Binding-site contacts:
Ligand atom NAR contacts residue TYR241 of chain 2.A at 2.8 Å (h-bond).
Ligand atom FAD contacts residue ALA106 of chain 2.A at 3.3 Å.
Ligand atom FAE contacts residue VAL105 of chain 2.A at 3.7 Å.
Ligand atom CAX contacts residue MET248 of chain 2.A at 4.0 Å (hydrophobic).
Ligand atom NAR contacts residue ASN283 of chain 2.A at 3.7 Å.
Ligand atom CAM contacts residue VAL105 of chain 2.A at 3.9 Å (hydrophobic).
Ligand atom CAX contacts residue ARG244 of chain 2.A at 3.3 Å.
Ligand atom CAB contacts residue TYR188 of chain 2.A at 3.4 Å (hydrophobic).
Ligand atom FAG contacts residue VAL105 of chain 2.A at 3.9 Å.
Ligand atom CAI contacts residue LEU209 of chain 2.A at 4.1 Å (hydrophobic).
Ligand atom CAP contacts residue PHE253 of chain 2.A at 3.6 Å (hydrophobic).
Ligand atom CBB contacts residue ILE278 of chain 2.A at 4.0 Å (hydrophobic).
Ligand atom CAB contacts residue PHE260 of chain 2.A at 3.4 Å (hydrophobic).
Ligand atom CAI contacts residue ASP135 of chain 2.A at 4.0 Å.
Ligand atom CAY contacts residue MET248 of chain 2.A at 3.8 Å (hydrophobic).
Ligand atom CBB contacts residue TYR241 of chain 2.A at 3.7 Å (hydrophobic).
Ligand atom CAN contacts residue TYR241 of chain 2.A at 3.7 Å (hydrophobic).
Ligand atom NAS contacts residue ASN283 of chain 2.A at 3.1 Å (h-bond).
Ligand atom CAL contacts residue MET248 of chain 2.A at 3.8 Å (hydrophobic).
Ligand atom NAS contacts residue ILE278 of chain 2.A at 3.7 Å.
Ligand atom CAA contacts residue ILE282 of chain 2.A at 3.5 Å (hydrophobic).
Ligand atom CAN contacts residue MET248 of chain 2.A at 3.8 Å (hydrophobic).
Ligand atom CAL contacts residue PHE245 of chain 2.A at 4.0 Å (hydrophobic).
Ligand atom FAD contacts residue ARG244 of chain 2.A at 2.8 Å.
Ligand atom SAV contacts residue PHE245 of chain 2.A at 4.0 Å.
Ligand atom CAH contacts residue LEU209 of chain 2.A at 3.9 Å (hydrophobic).
Ligand atom CBD contacts residue TYR188 of chain 2.A at 3.9 Å (hydrophobic).
Ligand atom NAR contacts residue ILE278 of chain 2.A at 3.6 Å.
Ligand atom SAV contacts residue ILE278 of chain 2.A at 3.9 Å.
Ligand atom OAC contacts residue TYR188 of chain 2.A at 3.4 Å.
Ligand atom NAS contacts residue TYR241 of chain 2.A at 3.7 Å.
Ligand atom CAA contacts residue LYS153 of chain 2.A at 3.6 Å.
Ligand atom CAX contacts residue TYR241 of chain 2.A at 3.6 Å (hydrophobic).
Ligand atom CAH contacts residue TYR159 of chain 2.A at 3.5 Å (hydrophobic).
Ligand atom CAL contacts residue TYR241 of chain 2.A at 3.5 Å (hydrophobic).
Ligand atom CAQ contacts residue PHE260 of chain 2.A at 3.9 Å (hydrophobic).
Ligand atom FAD contacts residue TYR241 of chain 2.A at 3.7 Å.
Ligand atom FAF contacts residue HIS185 of chain 2.A at 3.3 Å.
Ligand atom OAU contacts residue MET248 of chain 2.A at 3.9 Å.
Ligand atom CAM contacts residue ARG244 of chain 2.A at 3.5 Å.

Sequence of chain 2.A:
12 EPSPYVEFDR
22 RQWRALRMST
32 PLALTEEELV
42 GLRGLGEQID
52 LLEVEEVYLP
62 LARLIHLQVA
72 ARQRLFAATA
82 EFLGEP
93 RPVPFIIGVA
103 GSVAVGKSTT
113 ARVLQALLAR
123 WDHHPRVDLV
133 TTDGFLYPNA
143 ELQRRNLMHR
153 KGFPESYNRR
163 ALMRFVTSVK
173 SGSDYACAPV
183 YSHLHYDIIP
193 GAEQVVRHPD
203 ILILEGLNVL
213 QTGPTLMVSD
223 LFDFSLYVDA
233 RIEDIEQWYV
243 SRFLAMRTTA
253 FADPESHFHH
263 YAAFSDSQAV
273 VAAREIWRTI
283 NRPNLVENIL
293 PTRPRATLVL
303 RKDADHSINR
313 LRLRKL

A small-molecule ligand and the protein it binds are described below.
Small molecule (SMILES): C[C@H](NC(=O)c1ccccc1C(F)(F)F)c1nnc(SCCOc2ccc(F)cc2)n1C